Sequence of chain 9.A:
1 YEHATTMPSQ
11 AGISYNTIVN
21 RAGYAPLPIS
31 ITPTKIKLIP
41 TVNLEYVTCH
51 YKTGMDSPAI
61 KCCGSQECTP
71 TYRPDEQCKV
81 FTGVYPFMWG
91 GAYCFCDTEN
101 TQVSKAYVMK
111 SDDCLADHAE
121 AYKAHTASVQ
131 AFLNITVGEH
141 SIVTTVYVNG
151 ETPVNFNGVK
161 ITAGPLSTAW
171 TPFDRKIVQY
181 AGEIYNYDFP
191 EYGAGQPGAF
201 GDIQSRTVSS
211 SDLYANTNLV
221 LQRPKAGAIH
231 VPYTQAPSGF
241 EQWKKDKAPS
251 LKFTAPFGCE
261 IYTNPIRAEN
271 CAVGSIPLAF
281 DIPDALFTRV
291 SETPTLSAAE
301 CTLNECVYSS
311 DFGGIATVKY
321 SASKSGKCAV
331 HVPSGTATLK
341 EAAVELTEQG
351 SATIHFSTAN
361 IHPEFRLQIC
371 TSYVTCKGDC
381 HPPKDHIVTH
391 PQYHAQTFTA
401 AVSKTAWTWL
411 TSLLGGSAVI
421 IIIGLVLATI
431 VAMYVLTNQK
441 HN

Sequence of chain 24.B:
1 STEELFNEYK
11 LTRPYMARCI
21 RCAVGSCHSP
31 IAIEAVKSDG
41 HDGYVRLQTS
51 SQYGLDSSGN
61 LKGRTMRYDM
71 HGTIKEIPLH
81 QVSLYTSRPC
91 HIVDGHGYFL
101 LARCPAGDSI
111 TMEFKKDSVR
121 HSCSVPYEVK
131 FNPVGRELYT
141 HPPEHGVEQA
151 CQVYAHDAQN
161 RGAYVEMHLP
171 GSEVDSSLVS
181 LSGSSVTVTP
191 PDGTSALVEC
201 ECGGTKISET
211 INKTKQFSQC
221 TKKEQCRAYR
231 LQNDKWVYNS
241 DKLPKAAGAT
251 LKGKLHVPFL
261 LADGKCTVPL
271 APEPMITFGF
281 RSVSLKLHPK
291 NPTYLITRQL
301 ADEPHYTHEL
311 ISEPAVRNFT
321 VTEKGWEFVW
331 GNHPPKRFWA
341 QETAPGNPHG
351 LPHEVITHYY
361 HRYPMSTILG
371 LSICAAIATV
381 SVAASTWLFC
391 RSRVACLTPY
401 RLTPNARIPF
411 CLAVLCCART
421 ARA

The small molecule below binds the protein below.
Small molecule (SMILES): CC(=O)N[C@@H]1[C@@H](O)[C@H](O)[C@@H](CO)O[C@H]1O

Binding-site contacts:
Ligand atom O6 contacts residue ASN318 of chain 24.B at 2.9 Å (h-bond).
Ligand atom C6 contacts residue ASN318 of chain 24.B at 3.2 Å.
Ligand atom C5 contacts residue SER284 of chain 24.B at 4.5 Å.
Ligand atom O6 contacts residue SER284 of chain 24.B at 2.4 Å (h-bond).
Ligand atom C8 contacts residue GLU305 of chain 9.A at 4.5 Å.
Ligand atom O5 contacts residue SER284 of chain 24.B at 4.2 Å.
Ligand atom O7 contacts residue GLU305 of chain 9.A at 2.4 Å (salt-bridge).
Ligand atom C6 contacts residue SER284 of chain 24.B at 3.4 Å.
Ligand atom N2 contacts residue GLU305 of chain 9.A at 4.4 Å.
Ligand atom C7 contacts residue GLU305 of chain 9.A at 3.6 Å.